Binding-site contacts:
Ligand atom O5 contacts residue ASN631 of chain 1.B at 2.4 Å (h-bond).
Ligand atom C4 contacts residue ASN631 of chain 1.B at 4.2 Å.
Ligand atom C8 contacts residue GLU628 of chain 1.B at 4.2 Å.
Ligand atom C1 contacts residue ASN631 of chain 1.B at 1.4 Å.
Ligand atom O7 contacts residue ASN631 of chain 1.B at 3.2 Å (h-bond).
Ligand atom C7 contacts residue ASN631 of chain 1.B at 3.2 Å.
Ligand atom N2 contacts residue ASN631 of chain 1.B at 2.9 Å (h-bond).
Ligand atom C8 contacts residue ASN631 of chain 1.B at 4.4 Å.
Ligand atom C7 contacts residue VAL630 of chain 1.B at 4.3 Å (hydrophobic).
Ligand atom C3 contacts residue ASN631 of chain 1.B at 3.8 Å.
Ligand atom C5 contacts residue ASN631 of chain 1.B at 3.7 Å.
Ligand atom C2 contacts residue ASN631 of chain 1.B at 2.5 Å.
Ligand atom C7 contacts residue TYR629 of chain 1.B at 4.1 Å (hydrophobic).
Ligand atom C8 contacts residue TYR629 of chain 1.B at 3.4 Å (hydrophobic).
Ligand atom C8 contacts residue VAL630 of chain 1.B at 3.8 Å (hydrophobic).
Ligand atom N2 contacts residue TYR629 of chain 1.B at 3.8 Å.
Ligand atom C6 contacts residue ASN631 of chain 1.B at 4.3 Å.

This small molecule binds to this protein.
Small molecule (SMILES): CC(=O)N[C@@H]1[C@@H](O)[C@H](O)[C@@H](CO)O[C@H]1O

Sequence of chain 1.B:
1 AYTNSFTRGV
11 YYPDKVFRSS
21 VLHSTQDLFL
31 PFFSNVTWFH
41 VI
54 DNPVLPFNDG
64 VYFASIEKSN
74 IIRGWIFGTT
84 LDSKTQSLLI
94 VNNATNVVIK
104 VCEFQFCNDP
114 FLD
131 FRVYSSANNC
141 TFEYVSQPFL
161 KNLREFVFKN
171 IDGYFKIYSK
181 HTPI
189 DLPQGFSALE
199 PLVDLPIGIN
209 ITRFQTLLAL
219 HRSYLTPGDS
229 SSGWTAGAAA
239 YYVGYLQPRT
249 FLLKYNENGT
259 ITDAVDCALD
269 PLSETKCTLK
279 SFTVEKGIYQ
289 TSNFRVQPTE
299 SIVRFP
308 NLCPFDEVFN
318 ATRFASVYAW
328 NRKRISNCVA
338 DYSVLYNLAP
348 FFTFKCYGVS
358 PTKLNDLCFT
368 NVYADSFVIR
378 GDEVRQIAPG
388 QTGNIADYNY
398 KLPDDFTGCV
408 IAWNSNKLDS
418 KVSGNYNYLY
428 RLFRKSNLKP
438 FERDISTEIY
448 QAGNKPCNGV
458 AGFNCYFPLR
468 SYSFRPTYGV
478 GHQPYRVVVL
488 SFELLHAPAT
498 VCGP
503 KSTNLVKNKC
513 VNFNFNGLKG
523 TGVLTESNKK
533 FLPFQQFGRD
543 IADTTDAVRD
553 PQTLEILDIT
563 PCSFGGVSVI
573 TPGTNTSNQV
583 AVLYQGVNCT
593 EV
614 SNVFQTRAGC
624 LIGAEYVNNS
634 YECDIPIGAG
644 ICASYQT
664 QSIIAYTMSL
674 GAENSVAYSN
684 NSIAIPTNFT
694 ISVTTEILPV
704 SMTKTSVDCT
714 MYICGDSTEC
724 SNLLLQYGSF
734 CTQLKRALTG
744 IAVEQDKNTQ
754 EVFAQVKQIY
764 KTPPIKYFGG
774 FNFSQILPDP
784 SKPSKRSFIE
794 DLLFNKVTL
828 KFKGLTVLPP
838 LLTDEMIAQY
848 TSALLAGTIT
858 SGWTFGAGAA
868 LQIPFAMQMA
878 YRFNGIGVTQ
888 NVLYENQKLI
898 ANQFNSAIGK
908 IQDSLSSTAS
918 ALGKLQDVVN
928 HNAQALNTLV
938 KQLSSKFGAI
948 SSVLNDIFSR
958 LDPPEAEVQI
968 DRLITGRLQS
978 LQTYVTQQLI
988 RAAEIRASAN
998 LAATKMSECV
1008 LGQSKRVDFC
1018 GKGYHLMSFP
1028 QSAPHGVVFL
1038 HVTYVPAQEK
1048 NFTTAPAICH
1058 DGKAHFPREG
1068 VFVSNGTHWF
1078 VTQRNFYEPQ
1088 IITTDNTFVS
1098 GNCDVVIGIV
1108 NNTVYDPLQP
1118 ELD